Binding-site contacts:
Ligand atom C contacts residue THR47 of chain 1.V at 3.4 Å.
Ligand atom NE1 contacts residue GLN45 of chain 1.V at 2.8 Å (h-bond).
Ligand atom CA contacts residue THR23 of chain 1.L at 3.9 Å.
Ligand atom CZ3 contacts residue GLY21 of chain 1.V at 3.6 Å.
Ligand atom C contacts residue THR50 of chain 1.V at 3.9 Å.
Ligand atom CZ2 contacts residue THR50 of chain 1.V at 4.0 Å.
Ligand atom C contacts residue GLY25 of chain 1.L at 3.5 Å.
Ligand atom CE2 contacts residue ALA44 of chain 1.V at 4.0 Å (hydrophobic).
Ligand atom O contacts residue SER51 of chain 1.L at 2.8 Å (h-bond).
Ligand atom O contacts residue GLY25 of chain 1.L at 3.1 Å (h-bond).
Ligand atom NE1 contacts residue ALA44 of chain 1.V at 3.9 Å.
Ligand atom CB contacts residue THR23 of chain 1.L at 3.7 Å.
Ligand atom CD2 contacts residue THR50 of chain 1.V at 4.0 Å.
Ligand atom CE2 contacts residue GLN45 of chain 1.V at 3.9 Å.
Ligand atom N contacts residue ASP27 of chain 1.L at 3.2 Å (salt-bridge).
Ligand atom CB contacts residue SER51 of chain 1.L at 3.4 Å.
Ligand atom CA contacts residue SER51 of chain 1.L at 3.9 Å.
Ligand atom CZ2 contacts residue ILE53 of chain 1.V at 4.0 Å (hydrophobic).
Ligand atom CD1 contacts residue GLN45 of chain 1.V at 3.6 Å.
Ligand atom OXT contacts residue THR50 of chain 1.V at 2.8 Å (h-bond).
Ligand atom O contacts residue THR47 of chain 1.V at 3.5 Å.
Ligand atom CE3 contacts residue HIS32 of chain 1.V at 4.0 Å.
Ligand atom N contacts residue THR23 of chain 1.L at 3.0 Å (h-bond).
Ligand atom CB contacts residue THR28 of chain 1.L at 3.5 Å.
Ligand atom CH2 contacts residue GLY21 of chain 1.V at 3.5 Å.
Ligand atom CA contacts residue THR28 of chain 1.L at 3.2 Å.
Ligand atom C contacts residue SER51 of chain 1.L at 3.6 Å.
Ligand atom OXT contacts residue THR47 of chain 1.V at 2.5 Å (h-bond).
Ligand atom OXT contacts residue HIS31 of chain 1.V at 3.9 Å.
Ligand atom CZ2 contacts residue ALA44 of chain 1.V at 3.9 Å (hydrophobic).
Ligand atom CD1 contacts residue SER51 of chain 1.L at 3.4 Å.
Ligand atom CG contacts residue SER51 of chain 1.L at 3.8 Å.
Ligand atom N contacts residue THR28 of chain 1.L at 2.8 Å (h-bond).
Ligand atom N contacts residue GLY25 of chain 1.L at 2.7 Å (h-bond).
Ligand atom CE2 contacts residue THR50 of chain 1.V at 3.9 Å.
Ligand atom CD1 contacts residue THR47 of chain 1.V at 3.7 Å.
Ligand atom CA contacts residue GLY25 of chain 1.L at 3.5 Å.
Ligand atom N contacts residue ARG24 of chain 1.L at 3.9 Å.
Ligand atom OXT contacts residue HIS49 of chain 1.V at 3.9 Å.
Ligand atom O contacts residue ARG24 of chain 1.L at 3.6 Å.

Sequence of chain 1.V:
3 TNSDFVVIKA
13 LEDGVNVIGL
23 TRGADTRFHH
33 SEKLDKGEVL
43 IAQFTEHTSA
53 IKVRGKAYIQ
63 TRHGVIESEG

A protein and the small-molecule ligand that binds it are described below.
Small molecule (SMILES): N[C@@H](Cc1c[nH]c2ccccc12)C(=O)O

Sequence of chain 1.L:
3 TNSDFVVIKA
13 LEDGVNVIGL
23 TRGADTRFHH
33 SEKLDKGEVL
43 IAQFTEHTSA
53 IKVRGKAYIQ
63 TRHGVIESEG